The small molecule below binds the protein below.
Small molecule (SMILES): CC(=O)N[C@H]1[C@H](O[C@H]2[C@H](O)[C@@H](NC(C)=O)CO[C@@H]2CO)O[C@H](CO)[C@@H](O)[C@@H]1O

Sequence of chain 1.A:
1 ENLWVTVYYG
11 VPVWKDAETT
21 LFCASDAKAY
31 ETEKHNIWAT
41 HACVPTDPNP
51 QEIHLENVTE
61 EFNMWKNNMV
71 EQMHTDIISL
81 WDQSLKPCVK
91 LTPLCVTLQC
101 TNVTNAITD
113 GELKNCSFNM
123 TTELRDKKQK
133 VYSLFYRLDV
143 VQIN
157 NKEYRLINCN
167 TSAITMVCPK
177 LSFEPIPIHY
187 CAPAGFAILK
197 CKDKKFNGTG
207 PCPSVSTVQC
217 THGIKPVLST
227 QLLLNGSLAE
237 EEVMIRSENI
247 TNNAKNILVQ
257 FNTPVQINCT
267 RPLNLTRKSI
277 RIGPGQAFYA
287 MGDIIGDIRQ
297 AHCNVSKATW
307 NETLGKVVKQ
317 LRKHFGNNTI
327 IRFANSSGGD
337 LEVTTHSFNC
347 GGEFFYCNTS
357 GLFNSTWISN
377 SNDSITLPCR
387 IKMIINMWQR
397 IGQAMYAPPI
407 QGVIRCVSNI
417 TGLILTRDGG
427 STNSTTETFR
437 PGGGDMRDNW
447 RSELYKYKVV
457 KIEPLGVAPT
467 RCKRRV

Binding-site contacts:
Ligand atom N2 contacts residue ASN264 of chain 1.A at 2.8 Å (h-bond).
Ligand atom O5 contacts residue ARG411 of chain 1.A at 3.6 Å (salt-bridge).
Ligand atom C5 contacts residue ARG411 of chain 1.A at 4.4 Å.
Ligand atom N2 contacts residue GLN262 of chain 1.A at 4.0 Å.
Ligand atom C2 contacts residue ASN264 of chain 1.A at 2.4 Å.
Ligand atom C7 contacts residue ASN264 of chain 1.A at 3.3 Å.
Ligand atom O7 contacts residue ASN264 of chain 1.A at 3.4 Å (h-bond).
Ligand atom C3 contacts residue ASN264 of chain 1.A at 3.7 Å.
Ligand atom C1 contacts residue ASN264 of chain 1.A at 1.4 Å.
Ligand atom C6 contacts residue ARG411 of chain 1.A at 4.0 Å.
Ligand atom C4 contacts residue ASN264 of chain 1.A at 4.2 Å.
Ligand atom C8 contacts residue GLN262 of chain 1.A at 4.5 Å.
Ligand atom C5 contacts residue ASN264 of chain 1.A at 3.7 Å.
Ligand atom C3 contacts residue GLN262 of chain 1.A at 4.3 Å.
Ligand atom O6 contacts residue ARG411 of chain 1.A at 3.5 Å (salt-bridge).
Ligand atom O5 contacts residue ASN264 of chain 1.A at 2.4 Å (h-bond).
Ligand atom C1 contacts residue GLN262 of chain 1.A at 4.4 Å.
Ligand atom C8 contacts residue ASN264 of chain 1.A at 4.4 Å.
Ligand atom C8 contacts residue SER302 of chain 1.A at 3.8 Å.